Sequence of chain 1.A:
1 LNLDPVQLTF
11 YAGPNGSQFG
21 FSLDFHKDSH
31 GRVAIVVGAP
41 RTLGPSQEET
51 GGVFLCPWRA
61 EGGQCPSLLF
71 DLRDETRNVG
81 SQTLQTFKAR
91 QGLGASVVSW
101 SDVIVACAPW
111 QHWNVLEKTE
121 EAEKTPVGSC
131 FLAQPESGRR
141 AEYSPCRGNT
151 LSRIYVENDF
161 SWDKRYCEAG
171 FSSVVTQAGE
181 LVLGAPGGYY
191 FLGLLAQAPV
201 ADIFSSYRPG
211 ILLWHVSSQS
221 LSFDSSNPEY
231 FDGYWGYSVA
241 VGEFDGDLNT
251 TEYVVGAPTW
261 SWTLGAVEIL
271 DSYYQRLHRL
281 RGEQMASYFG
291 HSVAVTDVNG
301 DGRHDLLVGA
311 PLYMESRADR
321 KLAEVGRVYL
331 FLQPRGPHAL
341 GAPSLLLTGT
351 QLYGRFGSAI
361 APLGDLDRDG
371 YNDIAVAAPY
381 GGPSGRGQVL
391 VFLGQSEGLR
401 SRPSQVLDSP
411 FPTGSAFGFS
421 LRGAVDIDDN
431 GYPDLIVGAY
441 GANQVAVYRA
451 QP

Binding-site contacts:
Ligand atom NH1 contacts residue ASP224 of chain 1.A at 3.3 Å (salt-bridge).
Ligand atom CB contacts residue TYR122 of chain 1.B at 3.7 Å (hydrophobic).
Ligand atom O contacts residue SER123 of chain 1.B at 3.5 Å.
Ligand atom NH1 contacts residue SER225 of chain 1.A at 3.7 Å.
Ligand atom OD1 contacts residue ASN215 of chain 1.B at 2.7 Å (h-bond).
Ligand atom CA contacts residue TYR190 of chain 1.A at 3.5 Å (hydrophobic).
Ligand atom CG contacts residue GLU220 of chain 1.B at 3.2 Å.
Ligand atom CH2 contacts residue PHE160 of chain 1.A at 3.5 Å (hydrophobic).
Ligand atom N contacts residue ARG216 of chain 1.B at 3.2 Å (salt-bridge).
Ligand atom OD2 contacts residue SER123 of chain 1.B at 2.8 Å (h-bond).
Ligand atom OD1 contacts residue SER121 of chain 1.B at 3.7 Å.
Ligand atom O contacts residue TYR122 of chain 1.B at 3.4 Å.
Ligand atom OD1 contacts residue TYR122 of chain 1.B at 3.0 Å (h-bond).
Ligand atom CA contacts residue SER123 of chain 1.B at 3.6 Å.
Ligand atom C contacts residue ALA218 of chain 1.B at 3.8 Å (hydrophobic).
Ligand atom OD2 contacts residue MG1 of chain 1.P at 2.1 Å.
Ligand atom CB contacts residue ASP217 of chain 1.B at 3.7 Å.
Ligand atom CG contacts residue TYR122 of chain 1.B at 3.5 Å (hydrophobic).
Ligand atom OD2 contacts residue GLU220 of chain 1.B at 2.9 Å (salt-bridge).
Ligand atom NH2 contacts residue SER225 of chain 1.A at 3.6 Å (h-bond).
Ligand atom N contacts residue SER123 of chain 1.B at 3.8 Å.
Ligand atom NH2 contacts residue TYR189 of chain 1.A at 3.5 Å (h-bond).
Ligand atom CB contacts residue ASP126 of chain 1.B at 3.8 Å.
Ligand atom OD2 contacts residue SER121 of chain 1.B at 3.1 Å (h-bond).
Ligand atom NH2 contacts residue ASP224 of chain 1.A at 3.2 Å (salt-bridge).
Ligand atom C contacts residue SER123 of chain 1.B at 3.5 Å.
Ligand atom CA contacts residue ARG216 of chain 1.B at 3.4 Å.
Ligand atom CZ3 contacts residue TYR190 of chain 1.A at 3.4 Å (hydrophobic).
Ligand atom CZ2 contacts residue PHE160 of chain 1.A at 3.7 Å (hydrophobic).
Ligand atom CB contacts residue ASN215 of chain 1.B at 3.2 Å.
Ligand atom CB contacts residue GLU220 of chain 1.B at 3.7 Å.
Ligand atom CG contacts residue SER123 of chain 1.B at 3.7 Å.
Ligand atom O contacts residue ALA218 of chain 1.B at 3.6 Å.
Ligand atom CG contacts residue MG1 of chain 1.P at 3.1 Å.
Ligand atom N contacts residue SER123 of chain 1.B at 3.5 Å.
Ligand atom CD contacts residue PHE231 of chain 1.A at 3.8 Å (hydrophobic).
Ligand atom OD2 contacts residue TYR122 of chain 1.B at 3.3 Å (h-bond).
Ligand atom CZ contacts residue SER225 of chain 1.A at 3.7 Å.
Ligand atom CG contacts residue ASN215 of chain 1.B at 3.0 Å.
Ligand atom O contacts residue ALA218 of chain 1.B at 3.5 Å.

A small-molecule ligand and the protein it binds are described below.
Small molecule (SMILES): NC(=O)[C@@H]1CSSCCC(=O)N[C@@H](CCCCN=C(N)N)C(=O)NCC(=O)N[C@@H](CC(=O)O)C(=O)N[C@@H](CC2=c3ccccc3=NC2)C(=O)N2CCC[C@H]2C(=O)N1

Sequence of chain 1.B:
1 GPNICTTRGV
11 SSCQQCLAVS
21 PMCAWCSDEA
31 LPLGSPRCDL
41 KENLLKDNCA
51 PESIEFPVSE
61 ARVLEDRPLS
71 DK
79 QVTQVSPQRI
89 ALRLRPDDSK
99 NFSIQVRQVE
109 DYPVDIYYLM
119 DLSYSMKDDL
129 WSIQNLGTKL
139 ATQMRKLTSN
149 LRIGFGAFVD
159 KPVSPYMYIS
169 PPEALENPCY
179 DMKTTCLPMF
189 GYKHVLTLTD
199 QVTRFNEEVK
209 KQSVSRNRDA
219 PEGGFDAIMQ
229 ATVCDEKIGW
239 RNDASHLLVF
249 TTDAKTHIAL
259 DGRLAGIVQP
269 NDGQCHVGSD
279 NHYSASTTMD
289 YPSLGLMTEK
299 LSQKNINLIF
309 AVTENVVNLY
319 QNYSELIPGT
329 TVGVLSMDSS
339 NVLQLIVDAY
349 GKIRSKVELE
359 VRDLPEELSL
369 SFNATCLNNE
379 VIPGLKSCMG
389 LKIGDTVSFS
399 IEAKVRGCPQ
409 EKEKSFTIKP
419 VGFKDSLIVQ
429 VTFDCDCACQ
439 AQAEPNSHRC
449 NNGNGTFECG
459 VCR